Sequence of chain 1.A:
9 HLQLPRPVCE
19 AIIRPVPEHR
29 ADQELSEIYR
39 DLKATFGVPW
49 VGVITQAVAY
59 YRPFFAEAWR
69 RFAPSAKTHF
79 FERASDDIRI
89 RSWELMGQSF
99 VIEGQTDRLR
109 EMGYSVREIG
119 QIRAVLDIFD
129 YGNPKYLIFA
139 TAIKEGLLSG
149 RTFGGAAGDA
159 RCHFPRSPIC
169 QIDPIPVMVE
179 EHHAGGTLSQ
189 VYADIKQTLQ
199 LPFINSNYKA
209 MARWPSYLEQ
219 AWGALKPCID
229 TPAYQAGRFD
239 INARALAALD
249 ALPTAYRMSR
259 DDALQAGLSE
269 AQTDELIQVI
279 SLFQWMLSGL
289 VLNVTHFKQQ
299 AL

The protein below binds the small molecule below.
Small molecule (SMILES): C[C@@H](Cl)C(=O)O

Binding-site contacts:
Ligand atom O2 contacts residue GLY50 of chain 1.A at 3.4 Å.
Ligand atom CL1 contacts residue GLY50 of chain 1.A at 4.2 Å.
Ligand atom C6 contacts residue TRP48 of chain 1.A at 3.6 Å (hydrophobic).
Ligand atom O3 contacts residue SER204 of chain 1.A at 2.8 Å (h-bond).
Ligand atom CL1 contacts residue MET284 of chain 1.A at 3.7 Å.
Ligand atom O2 contacts residue SER204 of chain 1.A at 2.8 Å (h-bond).
Ligand atom O3 contacts residue TRP48 of chain 1.A at 4.3 Å.
Ligand atom CL1 contacts residue ASN203 of chain 1.A at 3.6 Å.
Ligand atom C5 contacts residue ASN131 of chain 1.A at 3.6 Å.
Ligand atom C4 contacts residue VAL51 of chain 1.A at 4.0 Å (hydrophobic).
Ligand atom C4 contacts residue ASN203 of chain 1.A at 3.5 Å.
Ligand atom C5 contacts residue LEU285 of chain 1.A at 4.0 Å (hydrophobic).
Ligand atom O3 contacts residue ASN205 of chain 1.A at 4.3 Å.
Ligand atom C4 contacts residue ASN131 of chain 1.A at 4.4 Å.
Ligand atom C6 contacts residue LEU288 of chain 1.A at 4.2 Å (hydrophobic).
Ligand atom C5 contacts residue TYR134 of chain 1.A at 3.8 Å (hydrophobic).
Ligand atom C6 contacts residue VAL51 of chain 1.A at 3.6 Å (hydrophobic).
Ligand atom CL1 contacts residue LEU285 of chain 1.A at 3.9 Å.
Ligand atom C6 contacts residue ASN203 of chain 1.A at 3.5 Å.
Ligand atom O3 contacts residue LEU288 of chain 1.A at 3.8 Å.
Ligand atom C6 contacts residue GLY50 of chain 1.A at 4.3 Å.
Ligand atom CL1 contacts residue VAL51 of chain 1.A at 3.5 Å.
Ligand atom C5 contacts residue GLY50 of chain 1.A at 3.9 Å.
Ligand atom C5 contacts residue TRP48 of chain 1.A at 3.3 Å (hydrophobic).
Ligand atom C4 contacts residue TRP48 of chain 1.A at 4.1 Å (hydrophobic).
Ligand atom C4 contacts residue GLY50 of chain 1.A at 4.4 Å.
Ligand atom CL1 contacts residue ILE52 of chain 1.A at 3.2 Å.
Ligand atom C5 contacts residue ILE52 of chain 1.A at 4.3 Å (hydrophobic).
Ligand atom O2 contacts residue TRP48 of chain 1.A at 2.9 Å.
Ligand atom C4 contacts residue LEU285 of chain 1.A at 3.9 Å (hydrophobic).
Ligand atom C6 contacts residue SER204 of chain 1.A at 3.7 Å.
Ligand atom CL1 contacts residue PHE281 of chain 1.A at 4.2 Å.
Ligand atom C4 contacts residue LEU288 of chain 1.A at 3.7 Å (hydrophobic).
Ligand atom C5 contacts residue VAL51 of chain 1.A at 4.3 Å (hydrophobic).
Ligand atom O3 contacts residue ASN203 of chain 1.A at 2.8 Å (h-bond).
Ligand atom O3 contacts residue VAL51 of chain 1.A at 4.1 Å.
Ligand atom C5 contacts residue LEU288 of chain 1.A at 4.4 Å (hydrophobic).
Ligand atom O2 contacts residue VAL51 of chain 1.A at 2.9 Å (h-bond).